Binding-site contacts:
Ligand atom O6 contacts residue ASP684 of chain 1.D at 3.1 Å (salt-bridge).
Ligand atom C4' contacts residue LYS98 of chain 1.M at 3.0 Å.
Ligand atom O5' contacts residue LYS98 of chain 1.M at 3.6 Å (salt-bridge).
Ligand atom C6 contacts residue ASP684 of chain 1.D at 3.8 Å.
Ligand atom O2B contacts residue LYS139 of chain 1.M at 3.5 Å (salt-bridge).
Ligand atom O1D contacts residue ARG91 of chain 1.M at 2.2 Å (salt-bridge).
Ligand atom C4 contacts residue ASN680 of chain 1.D at 3.7 Å.
Ligand atom O4' contacts residue LYS98 of chain 1.M at 2.4 Å (salt-bridge).
Ligand atom C2 contacts residue ARG91 of chain 1.M at 3.6 Å.
Ligand atom C5 contacts residue ASN680 of chain 1.D at 3.2 Å.
Ligand atom N1 contacts residue ASP684 of chain 1.D at 3.3 Å (salt-bridge).
Ligand atom PB contacts residue LYS139 of chain 1.M at 3.5 Å.
Ligand atom C2' contacts residue ARG91 of chain 1.M at 3.7 Å.
Ligand atom O6 contacts residue LEU95 of chain 1.M at 3.0 Å.
Ligand atom C6 contacts residue LEU95 of chain 1.M at 3.7 Å (hydrophobic).
Ligand atom C5 contacts residue LEU95 of chain 1.M at 3.9 Å (hydrophobic).
Ligand atom O1C contacts residue LYS94 of chain 1.M at 2.2 Å (salt-bridge).
Ligand atom C6 contacts residue ASN680 of chain 1.D at 2.9 Å.
Ligand atom N3 contacts residue ASN680 of chain 1.D at 3.6 Å.
Ligand atom N7 contacts residue LEU95 of chain 1.M at 3.2 Å.
Ligand atom O2A contacts residue LYS98 of chain 1.M at 2.7 Å (salt-bridge).
Ligand atom PC contacts residue LYS94 of chain 1.M at 3.4 Å.
Ligand atom O6 contacts residue ASN680 of chain 1.D at 2.8 Å (h-bond).
Ligand atom O2' contacts residue ARG91 of chain 1.M at 2.5 Å (salt-bridge).
Ligand atom N2 contacts residue ARG91 of chain 1.M at 3.2 Å.
Ligand atom C2 contacts residue ASN680 of chain 1.D at 3.4 Å.
Ligand atom N3 contacts residue ARG91 of chain 1.M at 3.3 Å.
Ligand atom O1B contacts residue LYS139 of chain 1.M at 2.4 Å (salt-bridge).
Ligand atom C1' contacts residue LYS98 of chain 1.M at 3.6 Å.
Ligand atom N2 contacts residue ILE683 of chain 1.D at 3.4 Å.
Ligand atom N1 contacts residue ASN680 of chain 1.D at 3.4 Å.
Ligand atom PD contacts residue ARG91 of chain 1.M at 3.5 Å.
Ligand atom N1 contacts residue ILE683 of chain 1.D at 3.9 Å.
Ligand atom C5' contacts residue LYS98 of chain 1.M at 3.9 Å.
Ligand atom N7 contacts residue ASN680 of chain 1.D at 3.4 Å (h-bond).
Ligand atom O3' contacts residue LYS94 of chain 1.M at 3.7 Å.
Ligand atom PC contacts residue ARG91 of chain 1.M at 3.8 Å.
Ligand atom O2C contacts residue LYS94 of chain 1.M at 3.7 Å.
Ligand atom O2C contacts residue ARG91 of chain 1.M at 2.6 Å (salt-bridge).
Ligand atom PA contacts residue LYS98 of chain 1.M at 3.7 Å.

A small-molecule ligand and the protein it binds are described below.
Small molecule (SMILES): Nc1nc2c(ncn2[C@@H]2O[C@H](CO[P](=O)(O)OP(=O)(O)O)[C@@H](O[P](=O)(O)OP(=O)(O)O)[C@H]2O)c(=O)[nH]1

Sequence of chain 1.D:
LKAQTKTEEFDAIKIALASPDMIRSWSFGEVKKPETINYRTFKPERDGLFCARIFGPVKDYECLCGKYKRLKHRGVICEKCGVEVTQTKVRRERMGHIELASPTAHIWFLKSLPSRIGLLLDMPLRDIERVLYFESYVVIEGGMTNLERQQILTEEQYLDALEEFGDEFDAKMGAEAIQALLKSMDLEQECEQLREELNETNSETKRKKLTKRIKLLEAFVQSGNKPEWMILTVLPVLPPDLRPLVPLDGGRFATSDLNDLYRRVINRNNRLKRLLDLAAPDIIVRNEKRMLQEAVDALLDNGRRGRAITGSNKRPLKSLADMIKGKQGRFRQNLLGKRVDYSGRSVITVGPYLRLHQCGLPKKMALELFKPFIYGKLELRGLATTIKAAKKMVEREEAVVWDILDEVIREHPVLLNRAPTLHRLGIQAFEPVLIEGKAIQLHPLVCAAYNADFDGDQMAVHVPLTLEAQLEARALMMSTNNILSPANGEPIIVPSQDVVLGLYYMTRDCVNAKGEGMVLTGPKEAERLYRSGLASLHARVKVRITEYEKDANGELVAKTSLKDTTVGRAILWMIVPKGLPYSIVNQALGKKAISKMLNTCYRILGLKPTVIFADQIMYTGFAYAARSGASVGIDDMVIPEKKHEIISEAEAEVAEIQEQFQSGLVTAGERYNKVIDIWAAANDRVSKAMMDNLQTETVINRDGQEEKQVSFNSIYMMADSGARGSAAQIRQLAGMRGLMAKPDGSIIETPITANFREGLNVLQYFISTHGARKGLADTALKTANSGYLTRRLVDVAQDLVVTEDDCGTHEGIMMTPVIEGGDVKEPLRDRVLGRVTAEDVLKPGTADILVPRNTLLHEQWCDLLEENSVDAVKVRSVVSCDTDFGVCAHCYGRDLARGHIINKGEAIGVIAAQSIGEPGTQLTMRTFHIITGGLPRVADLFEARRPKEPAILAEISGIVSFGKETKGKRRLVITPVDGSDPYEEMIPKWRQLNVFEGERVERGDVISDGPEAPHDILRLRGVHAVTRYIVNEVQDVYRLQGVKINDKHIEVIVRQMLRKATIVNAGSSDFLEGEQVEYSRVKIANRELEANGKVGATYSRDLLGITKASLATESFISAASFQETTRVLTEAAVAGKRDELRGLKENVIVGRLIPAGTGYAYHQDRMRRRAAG

Sequence of chain 1.M:
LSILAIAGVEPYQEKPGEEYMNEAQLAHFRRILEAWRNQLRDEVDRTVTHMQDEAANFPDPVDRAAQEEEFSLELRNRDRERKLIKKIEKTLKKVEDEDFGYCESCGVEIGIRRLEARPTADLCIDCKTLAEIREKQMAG